Binding-site contacts:
Ligand atom O7 contacts residue ASN227 of chain 1.B at 3.8 Å.
Ligand atom N2 contacts residue ASN153 of chain 1.B at 2.7 Å (h-bond).
Ligand atom C5 contacts residue ASN153 of chain 1.B at 3.7 Å.
Ligand atom C2 contacts residue ASN153 of chain 1.B at 2.3 Å.
Ligand atom C4 contacts residue ASN153 of chain 1.B at 4.2 Å.
Ligand atom O5 contacts residue ASN153 of chain 1.B at 2.4 Å (h-bond).
Ligand atom C8 contacts residue MET4 of chain 1.B at 4.5 Å (hydrophobic).
Ligand atom O7 contacts residue ASN153 of chain 1.B at 3.8 Å.
Ligand atom C8 contacts residue ASN227 of chain 1.B at 4.2 Å.
Ligand atom C1 contacts residue ASN153 of chain 1.B at 1.4 Å.
Ligand atom C7 contacts residue ASN227 of chain 1.B at 4.2 Å.
Ligand atom C7 contacts residue ASN153 of chain 1.B at 3.5 Å.
Ligand atom C3 contacts residue ASN153 of chain 1.B at 3.7 Å.

Sequence of chain 1.B:
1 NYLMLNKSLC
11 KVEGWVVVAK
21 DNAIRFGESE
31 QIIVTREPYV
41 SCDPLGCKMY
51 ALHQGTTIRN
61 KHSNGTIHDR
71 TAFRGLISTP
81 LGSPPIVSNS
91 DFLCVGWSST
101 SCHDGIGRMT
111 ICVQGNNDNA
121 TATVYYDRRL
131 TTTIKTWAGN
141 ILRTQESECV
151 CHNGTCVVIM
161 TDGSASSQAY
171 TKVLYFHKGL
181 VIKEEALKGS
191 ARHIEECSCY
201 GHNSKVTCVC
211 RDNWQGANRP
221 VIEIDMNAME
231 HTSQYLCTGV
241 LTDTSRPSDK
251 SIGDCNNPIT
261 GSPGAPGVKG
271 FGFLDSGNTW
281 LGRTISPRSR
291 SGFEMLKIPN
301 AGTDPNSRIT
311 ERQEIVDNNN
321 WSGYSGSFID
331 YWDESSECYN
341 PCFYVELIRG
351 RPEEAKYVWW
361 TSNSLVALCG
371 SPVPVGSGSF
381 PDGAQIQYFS

This small molecule binds to this protein.
Small molecule (SMILES): CC(=O)N[C@H]1[C@H](O[C@H]2[C@H](O)[C@@H](NC(C)=O)CO[C@@H]2CO)O[C@H](CO)[C@@H](O)[C@@H]1O